The small molecule below binds the protein below.
Small molecule (SMILES): O=c1[nH]cnc2c1ncn2[C@@H]1O[C@H](COP(=O)(O)O)[C@@H](O)[C@H]1O

Sequence of chain 1.H:
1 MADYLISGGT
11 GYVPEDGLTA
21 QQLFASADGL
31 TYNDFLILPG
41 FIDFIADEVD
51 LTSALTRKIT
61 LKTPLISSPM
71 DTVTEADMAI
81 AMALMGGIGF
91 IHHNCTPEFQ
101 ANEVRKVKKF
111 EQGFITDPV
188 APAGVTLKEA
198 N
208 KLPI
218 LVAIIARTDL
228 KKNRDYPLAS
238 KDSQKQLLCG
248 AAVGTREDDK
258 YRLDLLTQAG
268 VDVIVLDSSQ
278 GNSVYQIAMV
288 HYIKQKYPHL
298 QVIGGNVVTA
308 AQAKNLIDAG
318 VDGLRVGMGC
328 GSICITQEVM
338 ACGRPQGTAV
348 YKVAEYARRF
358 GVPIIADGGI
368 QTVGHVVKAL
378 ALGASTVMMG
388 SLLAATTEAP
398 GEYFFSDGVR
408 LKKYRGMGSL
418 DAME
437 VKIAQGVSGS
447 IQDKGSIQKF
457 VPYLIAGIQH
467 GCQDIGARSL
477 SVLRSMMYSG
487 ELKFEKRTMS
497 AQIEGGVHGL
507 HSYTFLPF

Binding-site contacts:
Ligand atom C4 contacts residue ILE330 of chain 1.H at 3.5 Å (hydrophobic).
Ligand atom N7 contacts residue GLY413 of chain 1.H at 3.6 Å.
Ligand atom C2 contacts residue CYS331 of chain 1.H at 1.8 Å (hydrophobic).
Ligand atom C2' contacts residue ARG322 of chain 1.H at 3.4 Å.
Ligand atom O6 contacts residue GLY442 of chain 1.H at 3.4 Å.
Ligand atom P contacts residue SER329 of chain 1.H at 3.6 Å.
Ligand atom C5 contacts residue NAD1 of chain 1.X at 3.6 Å.
Ligand atom N1 contacts residue CYS331 of chain 1.H at 2.7 Å (h-bond).
Ligand atom N1 contacts residue NAD1 of chain 1.X at 3.5 Å.
Ligand atom O1P contacts residue GLY328 of chain 1.H at 3.4 Å.
Ligand atom O1P contacts residue SER329 of chain 1.H at 2.8 Å (h-bond).
Ligand atom N3 contacts residue CYS331 of chain 1.H at 2.9 Å (h-bond).
Ligand atom C4' contacts residue ASP364 of chain 1.H at 3.6 Å.
Ligand atom N1 contacts residue GLN441 of chain 1.H at 2.7 Å (h-bond).
Ligand atom C8 contacts residue MET70 of chain 1.H at 3.6 Å (hydrophobic).
Ligand atom O3' contacts residue ARG322 of chain 1.H at 3.2 Å (salt-bridge).
Ligand atom O3P contacts residue SER388 of chain 1.H at 3.2 Å (h-bond).
Ligand atom O5' contacts residue GLY328 of chain 1.H at 3.6 Å.
Ligand atom O1P contacts residue GLY366 of chain 1.H at 3.0 Å (h-bond).
Ligand atom O2' contacts residue ARG322 of chain 1.H at 3.2 Å (salt-bridge).
Ligand atom O2P contacts residue SER329 of chain 1.H at 2.8 Å (h-bond).
Ligand atom C2' contacts residue ASP364 of chain 1.H at 3.6 Å.
Ligand atom O2' contacts residue ASP364 of chain 1.H at 2.4 Å (salt-bridge).
Ligand atom C6 contacts residue GLN441 of chain 1.H at 3.5 Å.
Ligand atom C3' contacts residue SER68 of chain 1.H at 3.5 Å.
Ligand atom O2P contacts residue TYR411 of chain 1.H at 2.4 Å (h-bond).
Ligand atom O6 contacts residue MET414 of chain 1.H at 3.5 Å (h-bond).
Ligand atom O6 contacts residue GLY415 of chain 1.H at 2.8 Å (h-bond).
Ligand atom O6 contacts residue GLN441 of chain 1.H at 3.4 Å (h-bond).
Ligand atom N7 contacts residue MET414 of chain 1.H at 2.8 Å (h-bond).
Ligand atom O3' contacts residue SER68 of chain 1.H at 2.8 Å (h-bond).
Ligand atom O2P contacts residue SER388 of chain 1.H at 3.5 Å (h-bond).
Ligand atom O5' contacts residue GLY365 of chain 1.H at 3.6 Å.
Ligand atom C5 contacts residue ILE330 of chain 1.H at 3.4 Å (hydrophobic).
Ligand atom O3' contacts residue ASP364 of chain 1.H at 2.5 Å (salt-bridge).
Ligand atom C4 contacts residue NAD1 of chain 1.X at 3.4 Å.
Ligand atom C2 contacts residue NAD1 of chain 1.X at 3.3 Å.
Ligand atom C3' contacts residue ASP364 of chain 1.H at 3.5 Å.
Ligand atom O3P contacts residue GLY387 of chain 1.H at 3.0 Å (h-bond).
Ligand atom N3 contacts residue NAD1 of chain 1.X at 3.2 Å.